Binding-site contacts:
Ligand atom C5 contacts residue TYR56 of chain 1.A at 3.4 Å (hydrophobic).
Ligand atom N9 contacts residue VAL20 of chain 4.A at 3.7 Å.
Ligand atom O22 contacts residue GLU24 of chain 4.A at 3.6 Å.
Ligand atom N4 contacts residue VAL54 of chain 1.A at 3.6 Å (h-bond).
Ligand atom O21 contacts residue VAL20 of chain 4.A at 3.0 Å (h-bond).
Ligand atom O11 contacts residue VAL75 of chain 4.A at 3.0 Å (h-bond).
Ligand atom N13 contacts residue VAL54 of chain 1.A at 2.9 Å (h-bond).
Ligand atom C16 contacts residue GLU24 of chain 4.A at 3.5 Å.
Ligand atom N2 contacts residue GLU76 of chain 4.A at 2.8 Å (salt-bridge).
Ligand atom O11 contacts residue TYR56 of chain 1.A at 3.5 Å (h-bond).
Ligand atom O22 contacts residue LYS102 of chain 4.A at 2.5 Å (salt-bridge).
Ligand atom C3 contacts residue TYR56 of chain 1.A at 3.5 Å (hydrophobic).
Ligand atom N9 contacts residue TYR56 of chain 1.A at 3.1 Å (h-bond).
Ligand atom N13 contacts residue SER53 of chain 1.A at 3.4 Å (h-bond).
Ligand atom C8 contacts residue TYR56 of chain 1.A at 3.7 Å (hydrophobic).
Ligand atom O11 contacts residue LEU74 of chain 4.A at 3.3 Å.
Ligand atom C10 contacts residue TYR56 of chain 1.A at 3.2 Å (hydrophobic).
Ligand atom C26 contacts residue GLU24 of chain 4.A at 3.6 Å.
Ligand atom N4 contacts residue ASN55 of chain 1.A at 3.6 Å.
Ligand atom O24 contacts residue PHE21 of chain 4.A at 3.1 Å.
Ligand atom O22 contacts residue PRO106 of chain 4.A at 3.8 Å.
Ligand atom O22 contacts residue TYR56 of chain 1.A at 2.9 Å (h-bond).
Ligand atom N4 contacts residue TYR56 of chain 1.A at 3.3 Å (h-bond).
Ligand atom C7 contacts residue TYR56 of chain 1.A at 3.7 Å (hydrophobic).
Ligand atom O21 contacts residue GLU24 of chain 4.A at 2.6 Å (salt-bridge).
Ligand atom N6 contacts residue TYR56 of chain 1.A at 3.6 Å.
Ligand atom C3 contacts residue VAL54 of chain 1.A at 3.7 Å (hydrophobic).
Ligand atom N4 contacts residue LEU50 of chain 1.A at 3.4 Å.
Ligand atom C26 contacts residue PRO106 of chain 4.A at 3.7 Å (hydrophobic).
Ligand atom C1 contacts residue TYR56 of chain 1.A at 3.4 Å (hydrophobic).
Ligand atom C3 contacts residue LEU50 of chain 1.A at 3.6 Å (hydrophobic).
Ligand atom C1 contacts residue GLU76 of chain 4.A at 3.6 Å.
Ligand atom C3 contacts residue GLU76 of chain 4.A at 3.5 Å.
Ligand atom N13 contacts residue GLU76 of chain 4.A at 2.7 Å (salt-bridge).
Ligand atom O11 contacts residue GLU76 of chain 4.A at 3.6 Å (salt-bridge).
Ligand atom C7 contacts residue ASN55 of chain 1.A at 3.6 Å.
Ligand atom O21 contacts residue LYS102 of chain 4.A at 3.1 Å (salt-bridge).
Ligand atom C26 contacts residue LYS102 of chain 4.A at 3.5 Å.
Ligand atom N2 contacts residue TYR56 of chain 1.A at 3.4 Å.
Ligand atom N6 contacts residue ASN55 of chain 1.A at 3.0 Å (h-bond).

The small molecule below binds the protein below.
Small molecule (SMILES): Nc1nc2ncc([C@H](O)[C@H](O)CO)nc2c(=O)[nH]1

Sequence of chain 4.A:
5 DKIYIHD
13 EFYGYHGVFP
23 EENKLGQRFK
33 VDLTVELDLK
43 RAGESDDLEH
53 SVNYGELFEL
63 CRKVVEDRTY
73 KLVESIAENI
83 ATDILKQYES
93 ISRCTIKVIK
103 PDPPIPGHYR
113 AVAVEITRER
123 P

Sequence of chain 1.A:
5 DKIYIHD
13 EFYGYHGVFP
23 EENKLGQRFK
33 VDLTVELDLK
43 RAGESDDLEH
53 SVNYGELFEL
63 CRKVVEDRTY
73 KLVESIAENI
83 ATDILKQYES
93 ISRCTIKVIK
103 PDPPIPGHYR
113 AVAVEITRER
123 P